A protein and the small-molecule ligand that binds it are described below.
Small molecule (SMILES): Nc1ncnc2c1ncn2[C@@H]1O[C@H](CO[P](=O)(O)O[P](=O)(O)NP(=O)(O)O)[C@@H](O)[C@H]1O

Sequence of chain 1.B:
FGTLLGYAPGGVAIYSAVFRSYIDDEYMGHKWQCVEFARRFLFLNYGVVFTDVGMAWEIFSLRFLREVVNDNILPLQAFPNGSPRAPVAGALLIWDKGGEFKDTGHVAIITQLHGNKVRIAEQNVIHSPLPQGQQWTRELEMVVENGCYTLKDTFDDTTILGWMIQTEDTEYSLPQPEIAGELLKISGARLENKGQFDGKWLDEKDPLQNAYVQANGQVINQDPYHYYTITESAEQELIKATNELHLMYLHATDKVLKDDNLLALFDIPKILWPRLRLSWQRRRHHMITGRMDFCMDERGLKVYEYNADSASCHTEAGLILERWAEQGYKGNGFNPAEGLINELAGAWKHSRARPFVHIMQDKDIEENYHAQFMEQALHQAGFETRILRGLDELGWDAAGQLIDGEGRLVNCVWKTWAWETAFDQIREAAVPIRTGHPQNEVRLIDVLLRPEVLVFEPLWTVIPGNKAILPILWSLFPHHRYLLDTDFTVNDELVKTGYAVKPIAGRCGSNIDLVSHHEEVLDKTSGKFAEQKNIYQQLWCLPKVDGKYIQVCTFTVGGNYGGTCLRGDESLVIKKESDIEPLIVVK

Binding-site contacts:
Ligand atom N6 contacts residue GLN569 of chain 1.B at 2.8 Å (h-bond).
Ligand atom O1B contacts residue CYS539 of chain 1.B at 3.3 Å (h-bond).
Ligand atom N3B contacts residue GLU330 of chain 1.B at 2.4 Å (salt-bridge).
Ligand atom O2' contacts residue LEU603 of chain 1.B at 2.7 Å (h-bond).
Ligand atom O2A contacts residue GLU330 of chain 1.B at 2.8 Å (salt-bridge).
Ligand atom N6 contacts residue GLN568 of chain 1.B at 3.2 Å (h-bond).
Ligand atom O1G contacts residue CYS539 of chain 1.B at 2.7 Å (h-bond).
Ligand atom O2' contacts residue LEU573 of chain 1.B at 3.2 Å.
Ligand atom O3G contacts residue GLU330 of chain 1.B at 3.3 Å (salt-bridge).
Ligand atom O3G contacts residue ASN332 of chain 1.B at 3.1 Å (h-bond).
Ligand atom O2G contacts residue ASP318 of chain 1.B at 3.4 Å (salt-bridge).
Ligand atom O3G contacts residue MG1 of chain 1.F at 2.5 Å.
Ligand atom C8 contacts residue LYS533 of chain 1.B at 3.2 Å.
Ligand atom O3' contacts residue GLN582 of chain 1.B at 2.8 Å (h-bond).
Ligand atom O2' contacts residue ILE605 of chain 1.B at 3.0 Å (h-bond).
Ligand atom O2B contacts residue GLY537 of chain 1.B at 3.2 Å (h-bond).
Ligand atom PG contacts residue MG1 of chain 1.G at 3.1 Å.
Ligand atom O2A contacts residue ASP318 of chain 1.B at 3.3 Å (salt-bridge).
Ligand atom PG contacts residue GLU330 of chain 1.B at 3.0 Å.
Ligand atom O1B contacts residue ARG538 of chain 1.B at 3.1 Å.
Ligand atom N1 contacts residue TRP571 of chain 1.B at 3.0 Å (h-bond).
Ligand atom PB contacts residue GLU330 of chain 1.B at 3.2 Å.
Ligand atom O2B contacts residue MG1 of chain 1.F at 1.9 Å.
Ligand atom O1A contacts residue LYS533 of chain 1.B at 2.7 Å (salt-bridge).
Ligand atom O2G contacts residue ARG316 of chain 1.B at 2.5 Å (salt-bridge).
Ligand atom O3' contacts residue ILE605 of chain 1.B at 2.9 Å.
Ligand atom N3B contacts residue MG1 of chain 1.F at 3.0 Å.
Ligand atom N7 contacts residue LYS533 of chain 1.B at 2.8 Å (salt-bridge).
Ligand atom O3A contacts residue LYS498 of chain 1.B at 3.0 Å (salt-bridge).
Ligand atom O2B contacts residue GLU330 of chain 1.B at 2.9 Å (salt-bridge).
Ligand atom O2G contacts residue GLU330 of chain 1.B at 3.1 Å (salt-bridge).
Ligand atom O2A contacts residue MG1 of chain 1.G at 2.0 Å.
Ligand atom C2 contacts residue TRP571 of chain 1.B at 3.3 Å (hydrophobic).
Ligand atom N3B contacts residue MG1 of chain 1.G at 2.5 Å.
Ligand atom O2G contacts residue ASN332 of chain 1.B at 3.4 Å (h-bond).
Ligand atom O1B contacts residue GLY540 of chain 1.B at 2.8 Å (h-bond).
Ligand atom PB contacts residue MG1 of chain 1.F at 3.0 Å.
Ligand atom O2B contacts residue LYS498 of chain 1.B at 2.7 Å (salt-bridge).
Ligand atom O2G contacts residue MG1 of chain 1.G at 2.6 Å.
Ligand atom PG contacts residue MG1 of chain 1.F at 3.3 Å.